Sequence of chain 1.A:
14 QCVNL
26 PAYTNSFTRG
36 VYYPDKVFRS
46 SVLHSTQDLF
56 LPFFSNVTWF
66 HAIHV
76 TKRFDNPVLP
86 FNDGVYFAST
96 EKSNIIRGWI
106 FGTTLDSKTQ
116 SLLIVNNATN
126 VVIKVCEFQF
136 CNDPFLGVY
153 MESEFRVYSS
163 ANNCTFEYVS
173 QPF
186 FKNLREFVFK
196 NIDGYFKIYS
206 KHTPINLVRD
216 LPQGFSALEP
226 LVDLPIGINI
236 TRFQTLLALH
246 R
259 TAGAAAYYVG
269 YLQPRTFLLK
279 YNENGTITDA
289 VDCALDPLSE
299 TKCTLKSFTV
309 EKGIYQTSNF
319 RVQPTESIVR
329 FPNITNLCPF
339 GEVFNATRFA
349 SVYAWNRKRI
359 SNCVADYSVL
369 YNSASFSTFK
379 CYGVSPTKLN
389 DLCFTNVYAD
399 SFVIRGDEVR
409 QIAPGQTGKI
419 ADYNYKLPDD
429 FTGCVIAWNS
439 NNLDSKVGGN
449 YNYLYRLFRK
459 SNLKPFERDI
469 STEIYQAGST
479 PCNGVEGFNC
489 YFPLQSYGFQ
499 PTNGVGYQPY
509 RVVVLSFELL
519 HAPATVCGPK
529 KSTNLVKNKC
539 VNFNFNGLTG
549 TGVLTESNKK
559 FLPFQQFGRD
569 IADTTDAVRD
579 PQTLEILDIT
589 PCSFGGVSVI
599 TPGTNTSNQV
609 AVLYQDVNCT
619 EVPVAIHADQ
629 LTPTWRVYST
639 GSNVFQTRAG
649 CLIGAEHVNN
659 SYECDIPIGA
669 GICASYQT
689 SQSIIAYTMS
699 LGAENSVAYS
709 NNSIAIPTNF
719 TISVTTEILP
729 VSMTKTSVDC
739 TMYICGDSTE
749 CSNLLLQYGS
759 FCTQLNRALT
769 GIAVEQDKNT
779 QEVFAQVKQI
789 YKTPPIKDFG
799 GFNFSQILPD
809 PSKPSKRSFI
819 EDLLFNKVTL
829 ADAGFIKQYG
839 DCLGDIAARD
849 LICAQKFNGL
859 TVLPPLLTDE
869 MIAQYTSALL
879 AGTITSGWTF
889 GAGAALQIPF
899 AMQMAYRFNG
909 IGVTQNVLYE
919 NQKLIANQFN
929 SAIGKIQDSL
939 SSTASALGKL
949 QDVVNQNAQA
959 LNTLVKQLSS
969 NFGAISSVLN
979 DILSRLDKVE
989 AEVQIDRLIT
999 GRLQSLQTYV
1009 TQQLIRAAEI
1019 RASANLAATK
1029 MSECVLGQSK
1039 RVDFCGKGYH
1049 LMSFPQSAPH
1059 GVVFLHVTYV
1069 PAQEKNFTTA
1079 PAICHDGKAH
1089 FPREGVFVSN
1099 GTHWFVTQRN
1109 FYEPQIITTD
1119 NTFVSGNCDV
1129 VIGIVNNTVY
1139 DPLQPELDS

This protein binds this small molecule.
Small molecule (SMILES): CC(=O)N[C@H]1[C@H](O[C@H]2[C@H](O)[C@@H](NC(C)=O)CO[C@@H]2CO)O[C@H](CO)[C@@H](O)[C@@H]1O

Sequence of chain 1.C:
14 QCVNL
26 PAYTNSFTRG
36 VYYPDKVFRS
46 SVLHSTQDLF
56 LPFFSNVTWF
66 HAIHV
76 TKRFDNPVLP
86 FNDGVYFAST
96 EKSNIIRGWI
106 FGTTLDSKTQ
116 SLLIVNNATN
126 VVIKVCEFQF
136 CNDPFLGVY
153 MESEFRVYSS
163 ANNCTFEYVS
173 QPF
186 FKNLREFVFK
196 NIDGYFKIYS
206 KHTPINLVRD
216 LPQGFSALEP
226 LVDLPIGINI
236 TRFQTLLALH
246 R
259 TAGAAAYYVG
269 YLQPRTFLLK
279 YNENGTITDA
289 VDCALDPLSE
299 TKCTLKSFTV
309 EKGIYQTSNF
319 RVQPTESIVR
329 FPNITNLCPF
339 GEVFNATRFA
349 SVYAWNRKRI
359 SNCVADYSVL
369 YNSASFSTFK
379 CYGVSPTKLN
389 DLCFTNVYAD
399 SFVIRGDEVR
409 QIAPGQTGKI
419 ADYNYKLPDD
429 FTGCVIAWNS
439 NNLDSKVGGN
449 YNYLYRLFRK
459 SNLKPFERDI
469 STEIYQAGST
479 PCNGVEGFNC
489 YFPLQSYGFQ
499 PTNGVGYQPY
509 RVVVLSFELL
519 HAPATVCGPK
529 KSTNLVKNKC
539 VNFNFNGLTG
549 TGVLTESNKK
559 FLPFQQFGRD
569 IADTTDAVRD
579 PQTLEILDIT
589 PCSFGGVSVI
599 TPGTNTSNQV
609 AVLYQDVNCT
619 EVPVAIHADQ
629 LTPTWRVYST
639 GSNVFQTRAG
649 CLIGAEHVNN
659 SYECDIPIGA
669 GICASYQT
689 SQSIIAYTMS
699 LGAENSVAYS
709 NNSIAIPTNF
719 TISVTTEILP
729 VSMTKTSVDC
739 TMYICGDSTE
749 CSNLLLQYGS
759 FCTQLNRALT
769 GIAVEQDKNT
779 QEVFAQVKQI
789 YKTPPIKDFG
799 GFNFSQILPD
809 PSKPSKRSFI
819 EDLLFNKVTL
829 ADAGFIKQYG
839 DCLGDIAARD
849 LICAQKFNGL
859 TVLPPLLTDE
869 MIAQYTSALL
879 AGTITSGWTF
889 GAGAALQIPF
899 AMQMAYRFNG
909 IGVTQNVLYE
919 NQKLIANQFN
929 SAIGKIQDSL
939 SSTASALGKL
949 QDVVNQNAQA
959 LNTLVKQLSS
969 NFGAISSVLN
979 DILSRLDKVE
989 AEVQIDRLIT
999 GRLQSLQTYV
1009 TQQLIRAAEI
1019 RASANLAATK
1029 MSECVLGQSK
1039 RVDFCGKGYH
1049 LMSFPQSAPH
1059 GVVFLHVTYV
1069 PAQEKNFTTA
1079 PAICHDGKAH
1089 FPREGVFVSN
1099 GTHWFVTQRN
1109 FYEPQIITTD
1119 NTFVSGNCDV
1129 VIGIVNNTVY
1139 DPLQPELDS

Binding-site contacts:
Ligand atom O5 contacts residue ASN165 of chain 1.A at 2.4 Å (h-bond).
Ligand atom C8 contacts residue ILE468 of chain 1.C at 4.1 Å (hydrophobic).
Ligand atom C1 contacts residue ASN165 of chain 1.A at 1.5 Å.
Ligand atom C7 contacts residue ASN165 of chain 1.A at 2.7 Å.
Ligand atom C5 contacts residue ASN165 of chain 1.A at 3.7 Å.
Ligand atom C4 contacts residue ASN165 of chain 1.A at 4.2 Å.
Ligand atom O7 contacts residue ASN165 of chain 1.A at 2.4 Å (h-bond).
Ligand atom C8 contacts residue ASN165 of chain 1.A at 3.8 Å.
Ligand atom N2 contacts residue ASN165 of chain 1.A at 2.9 Å (h-bond).
Ligand atom C2 contacts residue ASN165 of chain 1.A at 2.5 Å.
Ligand atom O7 contacts residue TYR351 of chain 1.C at 4.1 Å.
Ligand atom O7 contacts residue ILE468 of chain 1.C at 4.1 Å.
Ligand atom N2 contacts residue TYR351 of chain 1.C at 4.3 Å.
Ligand atom C8 contacts residue ALA352 of chain 1.C at 4.2 Å (hydrophobic).
Ligand atom C8 contacts residue TYR351 of chain 1.C at 3.9 Å (hydrophobic).
Ligand atom C3 contacts residue ASN165 of chain 1.A at 3.8 Å.
Ligand atom C7 contacts residue TYR351 of chain 1.C at 3.9 Å (hydrophobic).